Binding-site contacts:
Ligand atom C4 contacts residue PHE36 of chain 1.B at 3.4 Å (hydrophobic).
Ligand atom N1 contacts residue ALA11 of chain 1.B at 3.3 Å.
Ligand atom C15 contacts residue PHE36 of chain 1.B at 3.5 Å (hydrophobic).
Ligand atom NA4 contacts residue VAL9 of chain 1.B at 2.6 Å (h-bond).
Ligand atom OE1 contacts residue LYS34 of chain 1.B at 3.6 Å.
Ligand atom NA2 contacts residue VAL10 of chain 1.B at 3.5 Å (h-bond).
Ligand atom N3 contacts residue VAL10 of chain 1.B at 3.3 Å (h-bond).
Ligand atom CT contacts residue SER37 of chain 1.B at 3.6 Å.
Ligand atom O2 contacts residue SER37 of chain 1.B at 3.4 Å (h-bond).
Ligand atom C6 contacts residue NDP1 of chain 1.J at 3.6 Å.
Ligand atom C7 contacts residue LEU25 of chain 1.B at 3.6 Å (hydrophobic).
Ligand atom C4A contacts residue NDP1 of chain 1.J at 3.2 Å.
Ligand atom C8A contacts residue NDP1 of chain 1.J at 3.6 Å.
Ligand atom NA4 contacts residue NDP1 of chain 1.J at 3.7 Å.
Ligand atom C14 contacts residue ILE62 of chain 1.B at 3.5 Å (hydrophobic).
Ligand atom CT contacts residue ARG70 of chain 1.B at 3.3 Å.
Ligand atom O1 contacts residue ARG70 of chain 1.B at 2.7 Å (salt-bridge).
Ligand atom C16 contacts residue PHE36 of chain 1.B at 3.4 Å (hydrophobic).
Ligand atom NA4 contacts residue CYS113 of chain 1.B at 3.4 Å.
Ligand atom NA2 contacts residue ASP32 of chain 1.B at 2.7 Å (salt-bridge).
Ligand atom O1 contacts residue SER37 of chain 1.B at 3.5 Å.
Ligand atom N5 contacts residue NDP1 of chain 1.J at 3.3 Å.
Ligand atom N8 contacts residue LEU33 of chain 1.B at 3.5 Å.
Ligand atom C13 contacts residue ILE62 of chain 1.B at 3.5 Å (hydrophobic).
Ligand atom C9 contacts residue NDP1 of chain 1.J at 3.7 Å.
Ligand atom NA4 contacts residue TYR119 of chain 1.B at 3.5 Å (h-bond).
Ligand atom C2 contacts residue ALA11 of chain 1.B at 3.5 Å (hydrophobic).
Ligand atom N3 contacts residue ALA11 of chain 1.B at 3.6 Å (h-bond).
Ligand atom NA2 contacts residue ALA11 of chain 1.B at 3.4 Å.
Ligand atom C4 contacts residue NDP1 of chain 1.J at 3.3 Å.
Ligand atom N1 contacts residue ASP32 of chain 1.B at 2.8 Å (salt-bridge).
Ligand atom N3 contacts residue VAL9 of chain 1.B at 3.3 Å.
Ligand atom C2 contacts residue VAL10 of chain 1.B at 3.6 Å (hydrophobic).
Ligand atom CM contacts residue THR58 of chain 1.B at 3.6 Å.
Ligand atom NA4 contacts residue PHE36 of chain 1.B at 3.3 Å.
Ligand atom O2 contacts residue ARG70 of chain 1.B at 3.1 Å (salt-bridge).
Ligand atom C4 contacts residue VAL9 of chain 1.B at 3.5 Å (hydrophobic).
Ligand atom OE2 contacts residue LEU33 of chain 1.B at 3.5 Å.
Ligand atom C2 contacts residue ASP32 of chain 1.B at 3.5 Å.
Ligand atom NA2 contacts residue THR134 of chain 1.B at 3.1 Å (h-bond).

Sequence of chain 1.B:
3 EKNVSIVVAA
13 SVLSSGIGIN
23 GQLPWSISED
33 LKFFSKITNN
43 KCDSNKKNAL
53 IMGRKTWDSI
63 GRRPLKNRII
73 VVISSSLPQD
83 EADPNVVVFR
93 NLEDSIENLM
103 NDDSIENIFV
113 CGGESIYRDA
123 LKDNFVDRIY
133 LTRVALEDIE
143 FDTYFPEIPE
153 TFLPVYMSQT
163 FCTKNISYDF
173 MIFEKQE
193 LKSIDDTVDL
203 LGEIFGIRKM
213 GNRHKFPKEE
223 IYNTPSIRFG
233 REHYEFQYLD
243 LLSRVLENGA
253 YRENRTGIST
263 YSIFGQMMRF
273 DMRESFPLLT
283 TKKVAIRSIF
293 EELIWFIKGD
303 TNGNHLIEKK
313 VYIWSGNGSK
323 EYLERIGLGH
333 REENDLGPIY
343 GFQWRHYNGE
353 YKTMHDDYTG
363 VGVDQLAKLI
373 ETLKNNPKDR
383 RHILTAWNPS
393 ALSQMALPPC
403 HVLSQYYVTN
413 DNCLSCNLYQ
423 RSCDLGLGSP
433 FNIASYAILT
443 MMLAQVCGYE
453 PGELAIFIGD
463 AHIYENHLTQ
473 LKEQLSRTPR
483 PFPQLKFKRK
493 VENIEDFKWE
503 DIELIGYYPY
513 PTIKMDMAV

A protein and the small-molecule ligand that binds it are described below.
Small molecule (SMILES): CN(Cc1cnc2nc(N)nc(N)c2n1)c1ccc(C(=O)N[C@@H](CCC(=O)O)C(=O)O)cc1